Sequence of chain 1.A:
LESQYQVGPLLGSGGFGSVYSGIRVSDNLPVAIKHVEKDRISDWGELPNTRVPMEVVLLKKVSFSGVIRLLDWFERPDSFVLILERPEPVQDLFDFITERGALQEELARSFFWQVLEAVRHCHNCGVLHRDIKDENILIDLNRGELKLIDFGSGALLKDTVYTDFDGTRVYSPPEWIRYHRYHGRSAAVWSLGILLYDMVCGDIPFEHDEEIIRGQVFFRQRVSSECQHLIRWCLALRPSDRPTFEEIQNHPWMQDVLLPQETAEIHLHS

This protein binds this small molecule.
Small molecule (SMILES): Cn1c(-c2ccc(N3CCNCC3)cc2)cc2c(C#N)ccnc21

Binding-site contacts:
Ligand atom CAA contacts residue ALA156 of chain 1.A at 3.4 Å (hydrophobic).
Ligand atom CAH contacts residue LEU265 of chain 1.A at 3.9 Å (hydrophobic).
Ligand atom CAG contacts residue LEU265 of chain 1.A at 4.1 Å (hydrophobic).
Ligand atom CAV contacts residue ASP219 of chain 1.A at 4.0 Å.
Ligand atom CAW contacts residue ASP219 of chain 1.A at 4.1 Å.
Ligand atom CAI contacts residue VAL143 of chain 1.A at 4.0 Å (hydrophobic).
Ligand atom CAD contacts residue ILE195 of chain 1.A at 4.4 Å (hydrophobic).
Ligand atom CAN contacts residue PHE140 of chain 1.A at 3.8 Å (hydrophobic).
Ligand atom NAK contacts residue LEU265 of chain 1.A at 3.8 Å.
Ligand atom NAU contacts residue ASP222 of chain 1.A at 3.9 Å.
Ligand atom CAB contacts residue ILE195 of chain 1.A at 3.4 Å (hydrophobic).
Ligand atom CAB contacts residue LEU211 of chain 1.A at 3.5 Å (hydrophobic).
Ligand atom NAE contacts residue VAL143 of chain 1.A at 4.1 Å.
Ligand atom NAC contacts residue VAL143 of chain 1.A at 4.1 Å.
Ligand atom CAA contacts residue GLU212 of chain 1.A at 3.7 Å.
Ligand atom CAW contacts residue ASP222 of chain 1.A at 3.9 Å.
Ligand atom CAJ contacts residue ALA156 of chain 1.A at 4.4 Å (hydrophobic).
Ligand atom CAB contacts residue ALA156 of chain 1.A at 3.8 Å (hydrophobic).
Ligand atom CAD contacts residue ALA156 of chain 1.A at 4.0 Å (hydrophobic).
Ligand atom CAP contacts residue ASP219 of chain 1.A at 3.8 Å.
Ligand atom CAO contacts residue ASP219 of chain 1.A at 4.4 Å.
Ligand atom CAX contacts residue PHE140 of chain 1.A at 4.0 Å (hydrophobic).
Ligand atom CAX contacts residue VAL143 of chain 1.A at 3.6 Å (hydrophobic).
Ligand atom CAJ contacts residue ARG213 of chain 1.A at 4.0 Å.
Ligand atom CAX contacts residue ILE276 of chain 1.A at 3.9 Å (hydrophobic).
Ligand atom NAK contacts residue PRO214 of chain 1.A at 4.1 Å.
Ligand atom CAM contacts residue PHE140 of chain 1.A at 3.8 Å (hydrophobic).
Ligand atom CAA contacts residue ILE195 of chain 1.A at 3.4 Å (hydrophobic).
Ligand atom NAK contacts residue VAL217 of chain 1.A at 4.2 Å.
Ligand atom CAD contacts residue LEU265 of chain 1.A at 3.6 Å (hydrophobic).
Ligand atom NAC contacts residue LEU211 of chain 1.A at 4.0 Å.
Ligand atom NAK contacts residue ARG213 of chain 1.A at 3.3 Å.
Ligand atom CAF contacts residue ILE276 of chain 1.A at 4.1 Å (hydrophobic).
Ligand atom CAA contacts residue LEU265 of chain 1.A at 4.2 Å (hydrophobic).
Ligand atom NAE contacts residue ILE276 of chain 1.A at 3.8 Å.
Ligand atom NAR contacts residue ASP219 of chain 1.A at 4.3 Å.
Ligand atom CAH contacts residue VAL143 of chain 1.A at 4.2 Å (hydrophobic).
Ligand atom CAI contacts residue ILE276 of chain 1.A at 4.0 Å (hydrophobic).
Ligand atom CAV contacts residue ASP222 of chain 1.A at 3.2 Å.
Ligand atom CAJ contacts residue LEU265 of chain 1.A at 3.5 Å (hydrophobic).